Sequence of chain 1.F:
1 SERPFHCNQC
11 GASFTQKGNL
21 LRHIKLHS

This protein binds this small molecule.
Small molecule (SMILES): O=C1CC[C@H](N2Cc3cc(C4CCN(Cc5ccccc5)CC4)ccc3C2=O)C(=O)N1

Binding-site contacts:
Ligand atom C21 contacts residue GLU340 of chain 1.D at 3.0 Å.
Ligand atom C31 contacts residue HIS6 of chain 1.F at 3.5 Å.
Ligand atom C30 contacts residue HIS6 of chain 1.F at 3.5 Å.
Ligand atom C6 contacts residue ASN8 of chain 1.F at 3.7 Å.
Ligand atom O18 contacts residue PRO315 of chain 1.D at 3.3 Å.
Ligand atom C5 contacts residue CYS10 of chain 1.F at 3.0 Å (hydrophobic).
Ligand atom C6 contacts residue CYS10 of chain 1.F at 2.8 Å (hydrophobic).
Ligand atom O18 contacts residue HIS341 of chain 1.D at 3.1 Å (h-bond).
Ligand atom C13 contacts residue TRP363 of chain 1.D at 3.3 Å (hydrophobic).
Ligand atom C7 contacts residue TRP349 of chain 1.D at 3.5 Å (hydrophobic).
Ligand atom C15 contacts residue HIS341 of chain 1.D at 3.6 Å.
Ligand atom C20 contacts residue GLU340 of chain 1.D at 3.5 Å.
Ligand atom C14 contacts residue TRP343 of chain 1.D at 3.6 Å (hydrophobic).
Ligand atom C6 contacts residue CYS7 of chain 1.F at 3.3 Å (hydrophobic).
Ligand atom C1 contacts residue CYS7 of chain 1.F at 3.5 Å (hydrophobic).
Ligand atom O12 contacts residue CYS10 of chain 1.F at 2.7 Å (h-bond).
Ligand atom C24 contacts residue HIS6 of chain 1.F at 3.6 Å.
Ligand atom O19 contacts residue TRP343 of chain 1.D at 2.7 Å (h-bond).
Ligand atom N16 contacts residue TRP343 of chain 1.D at 3.1 Å.
Ligand atom O12 contacts residue GLN9 of chain 1.F at 3.1 Å (h-bond).
Ligand atom C3 contacts residue PRO315 of chain 1.D at 3.8 Å (hydrophobic).
Ligand atom N16 contacts residue HIS341 of chain 1.D at 2.7 Å (h-bond).
Ligand atom C23 contacts residue HIS6 of chain 1.F at 3.6 Å.
Ligand atom C1 contacts residue HIS316 of chain 1.D at 3.5 Å.
Ligand atom C26 contacts residue GLU340 of chain 1.D at 3.6 Å.
Ligand atom O19 contacts residue PHE365 of chain 1.D at 3.4 Å.
Ligand atom C25 contacts residue GLU340 of chain 1.D at 3.5 Å.
Ligand atom O19 contacts residue SER342 of chain 1.D at 3.4 Å.
Ligand atom C14 contacts residue TRP363 of chain 1.D at 3.8 Å (hydrophobic).
Ligand atom C15 contacts residue TRP343 of chain 1.D at 3.3 Å (hydrophobic).
Ligand atom O18 contacts residue ASN314 of chain 1.D at 3.3 Å.
Ligand atom C17 contacts residue TRP343 of chain 1.D at 3.5 Å (hydrophobic).
Ligand atom C9 contacts residue ASN314 of chain 1.D at 3.6 Å.
Ligand atom C27 contacts residue GLU340 of chain 1.D at 2.9 Å.
Ligand atom C9 contacts residue CYS10 of chain 1.F at 3.0 Å (hydrophobic).
Ligand atom C17 contacts residue HIS341 of chain 1.D at 3.3 Å.
Ligand atom O19 contacts residue HIS341 of chain 1.D at 3.7 Å.
Ligand atom O12 contacts residue ASN314 of chain 1.D at 3.1 Å (h-bond).
Ligand atom N22 contacts residue GLU340 of chain 1.D at 3.2 Å (salt-bridge).
Ligand atom O18 contacts residue TRP343 of chain 1.D at 3.7 Å.

Sequence of chain 1.D:
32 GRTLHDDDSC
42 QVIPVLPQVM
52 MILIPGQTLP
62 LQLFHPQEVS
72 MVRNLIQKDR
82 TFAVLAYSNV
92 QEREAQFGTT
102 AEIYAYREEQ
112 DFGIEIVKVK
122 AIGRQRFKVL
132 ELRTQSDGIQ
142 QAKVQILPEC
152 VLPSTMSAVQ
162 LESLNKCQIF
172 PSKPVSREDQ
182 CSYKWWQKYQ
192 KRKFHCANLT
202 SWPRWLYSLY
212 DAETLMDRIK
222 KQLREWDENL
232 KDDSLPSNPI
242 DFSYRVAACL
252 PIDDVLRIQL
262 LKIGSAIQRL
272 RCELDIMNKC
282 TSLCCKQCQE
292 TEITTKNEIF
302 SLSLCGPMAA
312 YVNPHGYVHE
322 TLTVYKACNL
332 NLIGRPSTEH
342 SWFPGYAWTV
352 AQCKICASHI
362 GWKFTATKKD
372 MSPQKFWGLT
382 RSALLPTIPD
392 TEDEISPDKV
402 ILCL